Binding-site contacts:
Ligand atom C25 contacts residue GLY315 of chain 1.A at 3.9 Å.
Ligand atom C20 contacts residue HEM1 of chain 1.B at 3.6 Å.
Ligand atom C24 contacts residue MET509 of chain 1.A at 4.1 Å (hydrophobic).
Ligand atom C25 contacts residue HEM1 of chain 1.B at 3.1 Å.
Ligand atom C21 contacts residue HEM1 of chain 1.B at 3.0 Å.
Ligand atom O4 contacts residue LEU380 of chain 1.A at 4.1 Å.
Ligand atom C12 contacts residue LEU380 of chain 1.A at 3.9 Å (hydrophobic).
Ligand atom N6 contacts residue PHE236 of chain 1.A at 4.1 Å.
Ligand atom N7 contacts residue THR318 of chain 1.A at 3.9 Å.
Ligand atom O4 contacts residue HEM1 of chain 1.B at 3.9 Å.
Ligand atom F1 contacts residue PHE236 of chain 1.A at 3.6 Å.
Ligand atom F3 contacts residue HEM1 of chain 1.B at 4.1 Å.
Ligand atom C22 contacts residue GLY310 of chain 1.A at 3.9 Å.
Ligand atom F3 contacts residue VAL311 of chain 1.A at 3.8 Å.
Ligand atom C25 contacts residue GLY314 of chain 1.A at 3.4 Å.
Ligand atom N6 contacts residue LEU380 of chain 1.A at 4.1 Å.
Ligand atom N7 contacts residue GLY314 of chain 1.A at 3.1 Å.
Ligand atom F2 contacts residue LEU383 of chain 1.A at 4.0 Å.
Ligand atom F2 contacts residue HEM1 of chain 1.B at 3.8 Å.
Ligand atom C19 contacts residue GLY310 of chain 1.A at 3.4 Å.
Ligand atom C14 contacts residue PHE140 of chain 1.A at 3.6 Å (hydrophobic).
Ligand atom C19 contacts residue GLY314 of chain 1.A at 4.0 Å.
Ligand atom F3 contacts residue GLY310 of chain 1.A at 3.4 Å.
Ligand atom C18 contacts residue TYR126 of chain 1.A at 3.9 Å (hydrophobic).
Ligand atom N5 contacts residue LEU380 of chain 1.A at 4.0 Å.
Ligand atom F2 contacts residue TYR126 of chain 1.A at 3.5 Å.
Ligand atom N9 contacts residue LEU380 of chain 1.A at 3.9 Å.
Ligand atom F3 contacts residue ILE139 of chain 1.A at 3.6 Å.
Ligand atom F1 contacts residue GLY314 of chain 1.A at 3.6 Å.
Ligand atom C21 contacts residue LEU380 of chain 1.A at 3.7 Å (hydrophobic).
Ligand atom N8 contacts residue HEM1 of chain 1.B at 2.1 Å.
Ligand atom C24 contacts residue LEU380 of chain 1.A at 3.8 Å (hydrophobic).
Ligand atom C16 contacts residue GLY314 of chain 1.A at 4.0 Å.
Ligand atom C19 contacts residue PHE134 of chain 1.A at 3.8 Å (hydrophobic).
Ligand atom C23 contacts residue LEU383 of chain 1.A at 3.6 Å (hydrophobic).
Ligand atom C23 contacts residue TYR126 of chain 1.A at 3.5 Å (hydrophobic).
Ligand atom C17 contacts residue HEM1 of chain 1.B at 3.6 Å.
Ligand atom C25 contacts residue THR318 of chain 1.A at 3.7 Å.
Ligand atom C14 contacts residue THR130 of chain 1.A at 4.0 Å.
Ligand atom F1 contacts residue PHE134 of chain 1.A at 3.8 Å.

The small molecule below binds the protein below.
Small molecule (SMILES): C[C@@H](c1ncncc1F)[C@](O)(Cn1cncn1)c1ccc(F)cc1F

Sequence of chain 1.A:
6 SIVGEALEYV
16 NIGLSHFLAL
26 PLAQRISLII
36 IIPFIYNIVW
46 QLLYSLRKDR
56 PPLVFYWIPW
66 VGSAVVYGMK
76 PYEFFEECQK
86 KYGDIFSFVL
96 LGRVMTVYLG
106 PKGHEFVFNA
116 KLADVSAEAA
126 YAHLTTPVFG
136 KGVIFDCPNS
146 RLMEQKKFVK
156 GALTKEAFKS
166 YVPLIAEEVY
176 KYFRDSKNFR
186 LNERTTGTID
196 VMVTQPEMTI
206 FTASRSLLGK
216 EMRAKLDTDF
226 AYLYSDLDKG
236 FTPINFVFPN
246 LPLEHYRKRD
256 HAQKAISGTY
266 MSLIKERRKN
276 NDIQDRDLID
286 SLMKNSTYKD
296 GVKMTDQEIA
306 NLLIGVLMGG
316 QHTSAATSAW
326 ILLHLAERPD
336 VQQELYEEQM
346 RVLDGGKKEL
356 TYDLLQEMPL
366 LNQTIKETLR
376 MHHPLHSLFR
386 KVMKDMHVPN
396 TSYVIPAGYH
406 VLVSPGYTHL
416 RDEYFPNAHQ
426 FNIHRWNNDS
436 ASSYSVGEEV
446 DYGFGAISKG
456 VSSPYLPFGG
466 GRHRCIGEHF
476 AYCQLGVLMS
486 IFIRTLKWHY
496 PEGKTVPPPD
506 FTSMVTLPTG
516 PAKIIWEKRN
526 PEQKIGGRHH